Binding-site contacts:
Ligand atom N contacts residue HIS459 of chain 1.B at 4.0 Å.
Ligand atom N contacts residue HIS459 of chain 1.B at 3.6 Å (h-bond).
Ligand atom O contacts residue GLU415 of chain 1.B at 3.7 Å.
Ligand atom N contacts residue ZN1 of chain 1.J at 4.1 Å.
Ligand atom SG contacts residue HIS339 of chain 1.B at 3.9 Å.
Ligand atom O contacts residue ARG465 of chain 1.B at 2.8 Å (salt-bridge).
Ligand atom N contacts residue ZN1 of chain 1.J at 4.2 Å.
Ligand atom N contacts residue PHE268 of chain 1.B at 3.5 Å.
Ligand atom O contacts residue ALA266 of chain 1.B at 4.0 Å.
Ligand atom CE contacts residue ASN442 of chain 1.B at 4.0 Å.
Ligand atom C contacts residue HIS459 of chain 1.B at 4.0 Å.
Ligand atom O contacts residue HIS335 of chain 1.B at 3.5 Å (h-bond).
Ligand atom CA contacts residue ASN265 of chain 1.B at 3.9 Å.
Ligand atom CG2 contacts residue VAL332 of chain 1.B at 4.0 Å (hydrophobic).
Ligand atom CA contacts residue HIS459 of chain 1.B at 3.7 Å.
Ligand atom C contacts residue HIS459 of chain 1.B at 3.4 Å.
Ligand atom O contacts residue PHE268 of chain 1.B at 4.0 Å.
Ligand atom C contacts residue ALA266 of chain 1.B at 3.9 Å (hydrophobic).
Ligand atom O contacts residue HIS339 of chain 1.B at 3.9 Å.
Ligand atom O contacts residue TYR267 of chain 1.B at 3.8 Å.
Ligand atom CB contacts residue ALA266 of chain 1.B at 4.1 Å (hydrophobic).
Ligand atom CG1 contacts residue ALA266 of chain 1.B at 3.6 Å (hydrophobic).
Ligand atom O contacts residue HIS459 of chain 1.B at 3.2 Å.
Ligand atom O contacts residue GLU415 of chain 1.B at 3.4 Å (salt-bridge).
Ligand atom OXT contacts residue ASN265 of chain 1.B at 3.8 Å.
Ligand atom OG contacts residue HIS459 of chain 1.B at 3.1 Å (h-bond).
Ligand atom CB contacts residue ASN265 of chain 1.B at 3.6 Å.
Ligand atom CB contacts residue HIS339 of chain 1.B at 3.5 Å.
Ligand atom C contacts residue ARG465 of chain 1.B at 4.0 Å.
Ligand atom O contacts residue HIS459 of chain 1.B at 3.2 Å.
Ligand atom CB contacts residue ASN265 of chain 1.B at 3.6 Å.
Ligand atom C contacts residue ZN1 of chain 1.J at 3.3 Å.
Ligand atom CG1 contacts residue VAL332 of chain 1.B at 3.7 Å (hydrophobic).
Ligand atom N contacts residue ALA266 of chain 1.B at 3.9 Å.
Ligand atom CA contacts residue ALA266 of chain 1.B at 3.5 Å (hydrophobic).
Ligand atom N contacts residue ASN265 of chain 1.B at 3.2 Å (h-bond).
Ligand atom OXT contacts residue HIS459 of chain 1.B at 3.6 Å.
Ligand atom C contacts residue HIS459 of chain 1.B at 3.5 Å.
Ligand atom N contacts residue ASN265 of chain 1.B at 3.8 Å.
Ligand atom O contacts residue ZN1 of chain 1.J at 2.1 Å.

Sequence of chain 1.B:
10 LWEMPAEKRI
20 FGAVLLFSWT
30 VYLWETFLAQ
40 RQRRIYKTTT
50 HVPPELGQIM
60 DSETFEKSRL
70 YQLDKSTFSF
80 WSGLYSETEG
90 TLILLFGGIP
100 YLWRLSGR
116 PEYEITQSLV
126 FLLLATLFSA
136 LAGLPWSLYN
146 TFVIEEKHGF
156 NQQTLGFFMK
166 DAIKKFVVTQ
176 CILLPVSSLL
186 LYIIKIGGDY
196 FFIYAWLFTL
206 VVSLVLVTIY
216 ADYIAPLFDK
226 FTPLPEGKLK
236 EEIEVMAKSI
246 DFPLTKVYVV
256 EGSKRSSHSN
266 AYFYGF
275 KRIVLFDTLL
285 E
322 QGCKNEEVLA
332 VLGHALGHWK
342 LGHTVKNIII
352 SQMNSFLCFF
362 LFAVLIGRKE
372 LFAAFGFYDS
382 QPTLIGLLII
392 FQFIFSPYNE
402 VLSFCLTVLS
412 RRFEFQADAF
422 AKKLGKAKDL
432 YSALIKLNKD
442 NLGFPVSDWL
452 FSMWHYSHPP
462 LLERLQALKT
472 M

The small molecule below binds the protein below.
Small molecule (SMILES): CSCC[C@H](NC(=O)[C@@H](NC(=O)[C@H](CO)NC(=O)[C@@H](N)CS)C(C)C)C(=O)O